The protein below binds the small molecule below.
Small molecule (SMILES): CN[C@]1(c2ccccc2Cl)CCCCC1=O

Binding-site contacts:
Ligand atom C4 contacts residue THR648 of chain 1.C at 4.3 Å.
Ligand atom N1 contacts residue ASN646 of chain 1.D at 4.1 Å.
Ligand atom C11 contacts residue VAL644 of chain 1.A at 3.9 Å (hydrophobic).
Ligand atom CL1 contacts residue THR678 of chain 1.D at 3.8 Å.
Ligand atom C10 contacts residue LEU674 of chain 1.B at 3.6 Å (hydrophobic).
Ligand atom O1 contacts residue LEU674 of chain 1.D at 4.2 Å.
Ligand atom C12 contacts residue ASN646 of chain 1.B at 3.7 Å.
Ligand atom CL1 contacts residue THR648 of chain 1.A at 4.2 Å.
Ligand atom C12 contacts residue VAL644 of chain 1.A at 4.3 Å (hydrophobic).
Ligand atom C2 contacts residue LEU674 of chain 1.B at 3.9 Å (hydrophobic).
Ligand atom N1 contacts residue LEU674 of chain 1.B at 4.1 Å.
Ligand atom C13 contacts residue VAL671 of chain 1.D at 4.0 Å (hydrophobic).
Ligand atom C9 contacts residue ASN646 of chain 1.B at 3.3 Å.
Ligand atom C6 contacts residue THR648 of chain 1.C at 4.3 Å.
Ligand atom C10 contacts residue ASN646 of chain 1.B at 4.3 Å.
Ligand atom C3 contacts residue THR678 of chain 1.B at 3.8 Å.
Ligand atom CL1 contacts residue LEU674 of chain 1.D at 4.5 Å.
Ligand atom C7 contacts residue ASN646 of chain 1.B at 4.5 Å.
Ligand atom C13 contacts residue VAL644 of chain 1.A at 3.6 Å (hydrophobic).
Ligand atom C6 contacts residue THR678 of chain 1.D at 4.5 Å.
Ligand atom N1 contacts residue ASN646 of chain 1.B at 3.7 Å.
Ligand atom C12 contacts residue ASN616 of chain 1.A at 4.2 Å.
Ligand atom C4 contacts residue THR678 of chain 1.D at 4.4 Å.
Ligand atom C2 contacts residue THR678 of chain 1.B at 4.5 Å.

Sequence of chain 1.D:
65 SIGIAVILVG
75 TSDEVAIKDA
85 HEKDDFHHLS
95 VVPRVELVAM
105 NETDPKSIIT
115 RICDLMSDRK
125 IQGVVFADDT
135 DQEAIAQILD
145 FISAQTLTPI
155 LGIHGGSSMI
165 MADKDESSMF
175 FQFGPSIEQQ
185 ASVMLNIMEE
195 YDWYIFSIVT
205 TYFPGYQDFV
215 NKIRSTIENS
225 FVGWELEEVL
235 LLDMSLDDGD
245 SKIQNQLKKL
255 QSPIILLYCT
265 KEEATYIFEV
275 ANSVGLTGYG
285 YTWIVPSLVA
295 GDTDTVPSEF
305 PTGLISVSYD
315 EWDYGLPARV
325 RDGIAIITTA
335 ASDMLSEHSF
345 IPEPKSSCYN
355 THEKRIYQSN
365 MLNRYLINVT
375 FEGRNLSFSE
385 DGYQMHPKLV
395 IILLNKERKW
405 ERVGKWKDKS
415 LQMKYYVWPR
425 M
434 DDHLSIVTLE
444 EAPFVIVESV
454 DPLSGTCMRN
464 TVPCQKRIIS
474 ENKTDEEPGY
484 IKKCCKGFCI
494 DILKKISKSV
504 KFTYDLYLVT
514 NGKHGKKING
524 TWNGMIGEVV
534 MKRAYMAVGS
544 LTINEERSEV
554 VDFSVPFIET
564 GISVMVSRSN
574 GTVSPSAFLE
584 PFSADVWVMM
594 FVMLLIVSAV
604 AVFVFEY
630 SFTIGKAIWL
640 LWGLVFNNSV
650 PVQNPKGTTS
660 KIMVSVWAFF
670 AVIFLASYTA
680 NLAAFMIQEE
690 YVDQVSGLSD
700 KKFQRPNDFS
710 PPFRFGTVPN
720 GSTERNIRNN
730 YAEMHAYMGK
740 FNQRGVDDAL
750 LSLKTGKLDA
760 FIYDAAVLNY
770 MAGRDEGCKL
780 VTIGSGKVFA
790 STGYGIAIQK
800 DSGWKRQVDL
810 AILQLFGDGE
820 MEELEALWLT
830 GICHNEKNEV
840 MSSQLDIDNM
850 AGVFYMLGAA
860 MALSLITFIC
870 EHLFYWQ

Sequence of chain 1.B:
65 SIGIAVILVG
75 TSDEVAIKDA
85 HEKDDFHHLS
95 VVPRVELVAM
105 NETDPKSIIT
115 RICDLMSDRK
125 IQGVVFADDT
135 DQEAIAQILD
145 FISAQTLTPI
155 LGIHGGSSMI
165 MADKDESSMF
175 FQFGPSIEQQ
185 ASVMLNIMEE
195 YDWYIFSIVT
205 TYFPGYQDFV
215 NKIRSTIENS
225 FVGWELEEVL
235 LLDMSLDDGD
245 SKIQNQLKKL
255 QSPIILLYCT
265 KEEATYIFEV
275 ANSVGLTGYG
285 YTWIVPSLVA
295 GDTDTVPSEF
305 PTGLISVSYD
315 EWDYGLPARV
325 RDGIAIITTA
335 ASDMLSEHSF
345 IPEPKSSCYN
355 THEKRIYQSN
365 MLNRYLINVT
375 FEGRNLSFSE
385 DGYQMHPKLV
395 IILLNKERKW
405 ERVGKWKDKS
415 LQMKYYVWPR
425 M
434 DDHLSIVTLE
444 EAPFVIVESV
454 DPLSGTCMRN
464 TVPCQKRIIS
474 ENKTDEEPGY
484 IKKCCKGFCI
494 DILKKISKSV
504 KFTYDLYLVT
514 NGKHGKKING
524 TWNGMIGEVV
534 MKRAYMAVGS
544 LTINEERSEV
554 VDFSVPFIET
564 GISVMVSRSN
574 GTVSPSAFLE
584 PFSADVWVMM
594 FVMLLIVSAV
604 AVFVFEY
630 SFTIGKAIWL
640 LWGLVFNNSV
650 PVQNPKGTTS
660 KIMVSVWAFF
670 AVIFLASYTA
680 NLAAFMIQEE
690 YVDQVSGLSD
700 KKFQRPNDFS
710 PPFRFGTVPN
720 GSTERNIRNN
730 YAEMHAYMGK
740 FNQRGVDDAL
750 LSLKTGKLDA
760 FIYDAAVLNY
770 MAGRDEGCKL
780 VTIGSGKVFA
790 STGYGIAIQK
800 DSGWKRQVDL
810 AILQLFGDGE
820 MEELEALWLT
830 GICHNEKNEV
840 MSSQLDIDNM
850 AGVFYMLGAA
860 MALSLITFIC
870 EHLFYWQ

Sequence of chain 1.C:
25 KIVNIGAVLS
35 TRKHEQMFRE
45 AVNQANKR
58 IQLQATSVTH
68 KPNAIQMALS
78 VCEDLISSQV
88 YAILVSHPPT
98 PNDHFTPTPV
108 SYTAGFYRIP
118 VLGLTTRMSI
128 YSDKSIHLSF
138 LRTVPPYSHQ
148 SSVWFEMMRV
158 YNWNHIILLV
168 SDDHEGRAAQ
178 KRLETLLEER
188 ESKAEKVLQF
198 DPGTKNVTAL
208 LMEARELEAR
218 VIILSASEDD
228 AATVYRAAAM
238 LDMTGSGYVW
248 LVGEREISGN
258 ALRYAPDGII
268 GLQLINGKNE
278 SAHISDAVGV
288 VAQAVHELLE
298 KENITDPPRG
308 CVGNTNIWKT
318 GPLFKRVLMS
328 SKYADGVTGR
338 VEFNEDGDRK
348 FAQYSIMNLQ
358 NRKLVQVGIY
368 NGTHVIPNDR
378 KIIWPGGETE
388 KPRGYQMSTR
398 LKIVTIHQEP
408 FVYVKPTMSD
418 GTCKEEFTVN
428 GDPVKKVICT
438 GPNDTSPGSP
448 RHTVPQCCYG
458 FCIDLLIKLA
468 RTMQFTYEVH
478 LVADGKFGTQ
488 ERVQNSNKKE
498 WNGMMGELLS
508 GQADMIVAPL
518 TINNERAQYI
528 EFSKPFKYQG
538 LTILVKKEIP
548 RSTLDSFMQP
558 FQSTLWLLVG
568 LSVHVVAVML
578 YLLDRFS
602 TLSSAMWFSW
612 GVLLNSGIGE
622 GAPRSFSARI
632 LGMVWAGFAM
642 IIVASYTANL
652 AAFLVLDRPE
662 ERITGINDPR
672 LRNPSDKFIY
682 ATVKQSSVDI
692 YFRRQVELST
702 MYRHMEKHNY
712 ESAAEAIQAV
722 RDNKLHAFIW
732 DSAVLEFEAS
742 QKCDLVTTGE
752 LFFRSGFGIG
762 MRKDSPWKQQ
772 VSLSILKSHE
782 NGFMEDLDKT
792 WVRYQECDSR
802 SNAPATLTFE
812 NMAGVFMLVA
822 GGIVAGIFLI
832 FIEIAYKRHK

Sequence of chain 1.A:
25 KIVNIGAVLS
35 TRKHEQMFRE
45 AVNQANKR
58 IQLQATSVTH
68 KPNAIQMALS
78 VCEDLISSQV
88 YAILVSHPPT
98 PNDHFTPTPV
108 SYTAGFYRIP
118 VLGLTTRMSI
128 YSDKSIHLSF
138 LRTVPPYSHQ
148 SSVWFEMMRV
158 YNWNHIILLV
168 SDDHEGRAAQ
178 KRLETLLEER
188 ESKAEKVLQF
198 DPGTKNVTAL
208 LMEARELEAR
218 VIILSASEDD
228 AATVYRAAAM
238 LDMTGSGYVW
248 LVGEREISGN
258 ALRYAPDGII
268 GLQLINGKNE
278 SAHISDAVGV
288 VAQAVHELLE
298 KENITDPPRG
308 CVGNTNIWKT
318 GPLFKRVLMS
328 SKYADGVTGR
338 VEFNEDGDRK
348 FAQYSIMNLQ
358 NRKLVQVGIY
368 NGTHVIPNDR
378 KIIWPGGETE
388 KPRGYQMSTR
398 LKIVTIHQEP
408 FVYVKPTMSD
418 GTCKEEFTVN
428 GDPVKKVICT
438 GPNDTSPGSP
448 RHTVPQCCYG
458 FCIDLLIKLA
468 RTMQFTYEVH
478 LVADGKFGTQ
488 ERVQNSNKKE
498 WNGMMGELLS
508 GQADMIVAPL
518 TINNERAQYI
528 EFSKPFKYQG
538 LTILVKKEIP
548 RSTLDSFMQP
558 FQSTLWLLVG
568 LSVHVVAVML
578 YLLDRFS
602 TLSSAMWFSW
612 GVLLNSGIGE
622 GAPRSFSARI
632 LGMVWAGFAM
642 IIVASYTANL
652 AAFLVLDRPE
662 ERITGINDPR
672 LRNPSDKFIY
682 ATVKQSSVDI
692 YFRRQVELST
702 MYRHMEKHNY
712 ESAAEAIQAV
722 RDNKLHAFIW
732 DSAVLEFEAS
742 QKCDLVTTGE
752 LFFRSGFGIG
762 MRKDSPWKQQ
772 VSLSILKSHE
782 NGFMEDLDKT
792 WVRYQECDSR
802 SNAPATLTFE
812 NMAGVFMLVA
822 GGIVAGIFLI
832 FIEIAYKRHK